The small molecule below binds the protein below.
Small molecule (SMILES): O=C(O)[C@@](O)(COP(=O)(O)O)[C@H](O)[C@H](O)COP(=O)(O)O

Sequence of chain 1.H:
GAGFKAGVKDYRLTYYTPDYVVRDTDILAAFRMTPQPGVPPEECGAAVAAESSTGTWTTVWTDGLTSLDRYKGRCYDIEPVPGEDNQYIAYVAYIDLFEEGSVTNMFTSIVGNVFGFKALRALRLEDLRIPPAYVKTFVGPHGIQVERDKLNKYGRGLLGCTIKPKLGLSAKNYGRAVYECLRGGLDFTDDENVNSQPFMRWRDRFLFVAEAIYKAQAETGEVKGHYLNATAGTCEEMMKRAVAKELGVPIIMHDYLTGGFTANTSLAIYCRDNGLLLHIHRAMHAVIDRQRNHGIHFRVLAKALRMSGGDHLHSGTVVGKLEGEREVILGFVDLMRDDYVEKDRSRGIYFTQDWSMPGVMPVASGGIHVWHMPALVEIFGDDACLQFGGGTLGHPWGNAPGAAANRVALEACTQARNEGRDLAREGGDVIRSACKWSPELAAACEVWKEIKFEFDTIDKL

Binding-site contacts:
Ligand atom O7 contacts residue GLU204 of chain 1.G at 3.2 Å (salt-bridge).
Ligand atom C contacts residue MG1 of chain 1.JB at 2.9 Å.
Ligand atom O6 contacts residue GLU60 of chain 1.H at 3.4 Å (salt-bridge).
Ligand atom O7 contacts residue LYS175 of chain 1.G at 3.3 Å (salt-bridge).
Ligand atom O3 contacts residue HIS294 of chain 1.G at 2.9 Å (h-bond).
Ligand atom O2P contacts residue LYS334 of chain 1.G at 2.8 Å (salt-bridge).
Ligand atom O7 contacts residue LYS177 of chain 1.G at 2.8 Å (salt-bridge).
Ligand atom P1 contacts residue THR65 of chain 1.H at 3.4 Å.
Ligand atom O2 contacts residue KCX201 of chain 1.G at 3.1 Å (h-bond).
Ligand atom O3 contacts residue GLU204 of chain 1.G at 2.9 Å (salt-bridge).
Ligand atom O2 contacts residue LYS175 of chain 1.G at 3.0 Å (salt-bridge).
Ligand atom O7 contacts residue ASP203 of chain 1.G at 3.1 Å (salt-bridge).
Ligand atom O2 contacts residue MG1 of chain 1.JB at 2.3 Å.
Ligand atom O2P contacts residue GLY381 of chain 1.G at 2.8 Å (h-bond).
Ligand atom O6 contacts residue LYS334 of chain 1.G at 2.9 Å (salt-bridge).
Ligand atom O1 contacts residue LYS175 of chain 1.G at 3.3 Å (salt-bridge).
Ligand atom O1P contacts residue LYS175 of chain 1.G at 3.4 Å.
Ligand atom O4P contacts residue ARG295 of chain 1.G at 2.8 Å (salt-bridge).
Ligand atom O4 contacts residue SER379 of chain 1.G at 3.0 Å (h-bond).
Ligand atom C3 contacts residue MG1 of chain 1.JB at 3.1 Å.
Ligand atom O2P contacts residue GLY380 of chain 1.G at 3.4 Å.
Ligand atom O6P contacts residue ARG295 of chain 1.G at 2.9 Å (salt-bridge).
Ligand atom O3 contacts residue KCX201 of chain 1.G at 2.7 Å (h-bond).
Ligand atom O5P contacts residue HIS327 of chain 1.G at 2.9 Å (h-bond).
Ligand atom O4 contacts residue GLY380 of chain 1.G at 3.2 Å.
Ligand atom C contacts residue LYS175 of chain 1.G at 3.5 Å.
Ligand atom O1P contacts residue THR65 of chain 1.H at 2.5 Å (h-bond).
Ligand atom O1P contacts residue GLY404 of chain 1.G at 2.7 Å (h-bond).
Ligand atom O5 contacts residue LEU335 of chain 1.G at 3.4 Å.
Ligand atom C contacts residue ASN123 of chain 1.H at 3.5 Å.
Ligand atom O2P contacts residue TRP66 of chain 1.H at 3.2 Å.
Ligand atom C3 contacts residue KCX201 of chain 1.G at 3.1 Å.
Ligand atom O5P contacts residue SER379 of chain 1.G at 3.4 Å (h-bond).
Ligand atom O3P contacts residue GLY403 of chain 1.G at 2.8 Å (h-bond).
Ligand atom O3 contacts residue MG1 of chain 1.JB at 2.2 Å.
Ligand atom O7 contacts residue ASN123 of chain 1.H at 3.0 Å (h-bond).
Ligand atom O2 contacts residue THR173 of chain 1.G at 3.0 Å (h-bond).
Ligand atom C2 contacts residue MG1 of chain 1.JB at 2.9 Å.
Ligand atom O7 contacts residue MG1 of chain 1.JB at 2.2 Å.
Ligand atom O2 contacts residue ASP203 of chain 1.G at 3.4 Å (salt-bridge).

Sequence of chain 1.G:
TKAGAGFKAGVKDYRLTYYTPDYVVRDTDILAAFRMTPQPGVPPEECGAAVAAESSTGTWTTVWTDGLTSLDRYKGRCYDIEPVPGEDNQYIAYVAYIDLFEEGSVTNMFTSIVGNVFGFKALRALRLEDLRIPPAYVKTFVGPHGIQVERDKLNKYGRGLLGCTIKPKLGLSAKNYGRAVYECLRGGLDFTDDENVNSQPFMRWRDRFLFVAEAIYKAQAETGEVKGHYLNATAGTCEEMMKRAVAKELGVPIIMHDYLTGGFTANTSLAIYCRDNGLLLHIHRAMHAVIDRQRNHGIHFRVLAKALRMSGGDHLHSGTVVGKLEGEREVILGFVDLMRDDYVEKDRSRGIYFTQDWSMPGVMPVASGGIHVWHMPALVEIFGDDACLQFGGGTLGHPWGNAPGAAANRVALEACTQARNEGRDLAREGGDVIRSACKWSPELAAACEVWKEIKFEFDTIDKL